Sequence of chain 1.A:
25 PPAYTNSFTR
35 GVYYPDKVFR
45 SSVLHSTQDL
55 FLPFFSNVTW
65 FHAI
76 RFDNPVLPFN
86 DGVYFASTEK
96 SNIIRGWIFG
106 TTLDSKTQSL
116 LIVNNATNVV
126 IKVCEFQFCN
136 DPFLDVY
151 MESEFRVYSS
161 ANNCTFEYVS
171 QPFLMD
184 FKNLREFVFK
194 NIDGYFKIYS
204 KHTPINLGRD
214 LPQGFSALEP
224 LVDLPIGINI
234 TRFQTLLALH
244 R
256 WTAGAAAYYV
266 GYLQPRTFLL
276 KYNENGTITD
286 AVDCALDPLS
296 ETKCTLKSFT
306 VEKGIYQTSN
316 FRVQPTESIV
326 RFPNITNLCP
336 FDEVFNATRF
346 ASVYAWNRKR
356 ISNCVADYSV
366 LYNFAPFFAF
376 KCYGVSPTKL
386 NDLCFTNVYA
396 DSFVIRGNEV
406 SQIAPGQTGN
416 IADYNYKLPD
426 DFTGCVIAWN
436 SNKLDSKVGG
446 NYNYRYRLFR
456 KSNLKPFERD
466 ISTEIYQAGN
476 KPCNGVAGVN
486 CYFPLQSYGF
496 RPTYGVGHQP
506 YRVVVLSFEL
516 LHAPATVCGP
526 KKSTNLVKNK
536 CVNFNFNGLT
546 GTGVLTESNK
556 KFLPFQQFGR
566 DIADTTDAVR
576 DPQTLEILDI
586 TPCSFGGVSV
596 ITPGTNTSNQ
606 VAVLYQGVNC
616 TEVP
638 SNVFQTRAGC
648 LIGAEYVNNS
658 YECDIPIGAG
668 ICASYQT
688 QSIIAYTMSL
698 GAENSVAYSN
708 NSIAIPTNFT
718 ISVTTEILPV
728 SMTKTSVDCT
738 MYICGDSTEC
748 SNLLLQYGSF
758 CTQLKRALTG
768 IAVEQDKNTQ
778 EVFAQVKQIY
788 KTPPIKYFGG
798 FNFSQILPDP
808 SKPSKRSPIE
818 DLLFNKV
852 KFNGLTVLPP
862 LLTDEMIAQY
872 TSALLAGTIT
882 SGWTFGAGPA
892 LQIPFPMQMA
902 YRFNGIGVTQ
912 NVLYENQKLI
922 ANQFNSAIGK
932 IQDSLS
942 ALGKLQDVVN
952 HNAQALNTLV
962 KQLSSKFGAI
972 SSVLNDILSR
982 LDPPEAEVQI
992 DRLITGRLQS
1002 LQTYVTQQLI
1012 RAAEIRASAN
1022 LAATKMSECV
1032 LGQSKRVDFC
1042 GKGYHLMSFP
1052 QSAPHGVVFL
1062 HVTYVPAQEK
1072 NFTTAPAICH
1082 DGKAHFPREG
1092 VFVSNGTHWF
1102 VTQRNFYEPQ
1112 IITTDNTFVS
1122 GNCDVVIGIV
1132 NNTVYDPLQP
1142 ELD

Binding-site contacts:
Ligand atom O6 contacts residue SER801 of chain 1.A at 4.2 Å.
Ligand atom O6 contacts residue GLN802 of chain 1.A at 2.9 Å (h-bond).
Ligand atom C5 contacts residue ASN799 of chain 1.A at 3.6 Å.
Ligand atom C4 contacts residue ASN799 of chain 1.A at 4.2 Å.
Ligand atom N2 contacts residue ASN799 of chain 1.A at 3.0 Å (h-bond).
Ligand atom C5 contacts residue SER801 of chain 1.A at 3.8 Å.
Ligand atom C6 contacts residue GLN802 of chain 1.A at 4.0 Å.
Ligand atom C7 contacts residue ASN799 of chain 1.A at 3.6 Å.
Ligand atom O5 contacts residue SER801 of chain 1.A at 3.6 Å.
Ligand atom C2 contacts residue ASN799 of chain 1.A at 2.5 Å.
Ligand atom O5 contacts residue ASN799 of chain 1.A at 2.3 Å (h-bond).
Ligand atom C3 contacts residue ASN799 of chain 1.A at 3.8 Å.
Ligand atom C8 contacts residue ASN799 of chain 1.A at 4.0 Å.
Ligand atom C8 contacts residue TYR794 of chain 1.A at 4.2 Å (hydrophobic).
Ligand atom O7 contacts residue ASN799 of chain 1.A at 3.9 Å.
Ligand atom C1 contacts residue SER801 of chain 1.A at 3.5 Å.
Ligand atom C1 contacts residue ASN799 of chain 1.A at 1.4 Å.

This small molecule binds to this protein.
Small molecule (SMILES): CC(=O)N[C@H]1[C@H](O[C@H]2[C@H](O)[C@@H](NC(C)=O)CO[C@@H]2CO)O[C@H](CO)[C@@H](O)[C@@H]1O